Binding-site contacts:
Ligand atom O4 contacts residue LYS994 of chain 1.C at 4.4 Å.
Ligand atom C5B contacts residue PHE990 of chain 1.C at 4.4 Å (hydrophobic).
Ligand atom C4B contacts residue PHE990 of chain 1.C at 4.3 Å (hydrophobic).
Ligand atom C4A contacts residue ILE778 of chain 1.C at 4.5 Å (hydrophobic).
Ligand atom O3C contacts residue ASN993 of chain 1.C at 3.7 Å.
Ligand atom C3A contacts residue TRP876 of chain 1.C at 3.7 Å (hydrophobic).
Ligand atom P5 contacts residue LYS994 of chain 1.C at 3.7 Å.
Ligand atom C1B contacts residue ASN993 of chain 1.C at 3.5 Å.
Ligand atom O43 contacts residue LYS994 of chain 1.C at 2.8 Å (salt-bridge).
Ligand atom O41 contacts residue TYR995 of chain 1.C at 3.9 Å.
Ligand atom O42 contacts residue LYS994 of chain 1.C at 3.2 Å (salt-bridge).
Ligand atom O11 contacts residue SER773 of chain 1.C at 3.9 Å.
Ligand atom C5B contacts residue ILE989 of chain 1.C at 3.8 Å (hydrophobic).
Ligand atom C3B contacts residue PHE875 of chain 1.C at 4.3 Å (hydrophobic).
Ligand atom C3A contacts residue LEU775 of chain 1.C at 4.5 Å (hydrophobic).
Ligand atom P4 contacts residue TYR995 of chain 1.C at 4.3 Å.
Ligand atom C3A contacts residue ILE778 of chain 1.C at 4.2 Å (hydrophobic).
Ligand atom C5B contacts residue TRP876 of chain 1.C at 4.5 Å (hydrophobic).
Ligand atom C2A contacts residue LEU775 of chain 1.C at 4.0 Å (hydrophobic).
Ligand atom C5B contacts residue THR879 of chain 1.C at 4.3 Å.
Ligand atom C3B contacts residue ILE989 of chain 1.C at 4.3 Å (hydrophobic).
Ligand atom O51 contacts residue LYS994 of chain 1.C at 3.9 Å.
Ligand atom O53 contacts residue LYS994 of chain 1.C at 2.5 Å (salt-bridge).
Ligand atom C1C contacts residue ASN993 of chain 1.C at 4.2 Å.
Ligand atom C3B contacts residue TRP876 of chain 1.C at 4.0 Å (hydrophobic).
Ligand atom C2B contacts residue ASN993 of chain 1.C at 3.8 Å.
Ligand atom C6B contacts residue PHE990 of chain 1.C at 3.6 Å (hydrophobic).
Ligand atom C6A contacts residue ILE778 of chain 1.C at 3.8 Å (hydrophobic).
Ligand atom O11 contacts residue GLY774 of chain 1.C at 4.0 Å.
Ligand atom O1B contacts residue ASN993 of chain 1.C at 3.3 Å (h-bond).
Ligand atom C4A contacts residue LEU775 of chain 1.C at 4.0 Å (hydrophobic).
Ligand atom P4 contacts residue LYS994 of chain 1.C at 3.6 Å.
Ligand atom O43 contacts residue TYR995 of chain 1.C at 4.2 Å.
Ligand atom C6A contacts residue TRP876 of chain 1.C at 4.4 Å (hydrophobic).
Ligand atom O42 contacts residue TYR995 of chain 1.C at 4.2 Å.
Ligand atom C6B contacts residue ILE989 of chain 1.C at 4.4 Å (hydrophobic).
Ligand atom C3C contacts residue TRP876 of chain 1.C at 3.6 Å (hydrophobic).

Sequence of chain 1.C:
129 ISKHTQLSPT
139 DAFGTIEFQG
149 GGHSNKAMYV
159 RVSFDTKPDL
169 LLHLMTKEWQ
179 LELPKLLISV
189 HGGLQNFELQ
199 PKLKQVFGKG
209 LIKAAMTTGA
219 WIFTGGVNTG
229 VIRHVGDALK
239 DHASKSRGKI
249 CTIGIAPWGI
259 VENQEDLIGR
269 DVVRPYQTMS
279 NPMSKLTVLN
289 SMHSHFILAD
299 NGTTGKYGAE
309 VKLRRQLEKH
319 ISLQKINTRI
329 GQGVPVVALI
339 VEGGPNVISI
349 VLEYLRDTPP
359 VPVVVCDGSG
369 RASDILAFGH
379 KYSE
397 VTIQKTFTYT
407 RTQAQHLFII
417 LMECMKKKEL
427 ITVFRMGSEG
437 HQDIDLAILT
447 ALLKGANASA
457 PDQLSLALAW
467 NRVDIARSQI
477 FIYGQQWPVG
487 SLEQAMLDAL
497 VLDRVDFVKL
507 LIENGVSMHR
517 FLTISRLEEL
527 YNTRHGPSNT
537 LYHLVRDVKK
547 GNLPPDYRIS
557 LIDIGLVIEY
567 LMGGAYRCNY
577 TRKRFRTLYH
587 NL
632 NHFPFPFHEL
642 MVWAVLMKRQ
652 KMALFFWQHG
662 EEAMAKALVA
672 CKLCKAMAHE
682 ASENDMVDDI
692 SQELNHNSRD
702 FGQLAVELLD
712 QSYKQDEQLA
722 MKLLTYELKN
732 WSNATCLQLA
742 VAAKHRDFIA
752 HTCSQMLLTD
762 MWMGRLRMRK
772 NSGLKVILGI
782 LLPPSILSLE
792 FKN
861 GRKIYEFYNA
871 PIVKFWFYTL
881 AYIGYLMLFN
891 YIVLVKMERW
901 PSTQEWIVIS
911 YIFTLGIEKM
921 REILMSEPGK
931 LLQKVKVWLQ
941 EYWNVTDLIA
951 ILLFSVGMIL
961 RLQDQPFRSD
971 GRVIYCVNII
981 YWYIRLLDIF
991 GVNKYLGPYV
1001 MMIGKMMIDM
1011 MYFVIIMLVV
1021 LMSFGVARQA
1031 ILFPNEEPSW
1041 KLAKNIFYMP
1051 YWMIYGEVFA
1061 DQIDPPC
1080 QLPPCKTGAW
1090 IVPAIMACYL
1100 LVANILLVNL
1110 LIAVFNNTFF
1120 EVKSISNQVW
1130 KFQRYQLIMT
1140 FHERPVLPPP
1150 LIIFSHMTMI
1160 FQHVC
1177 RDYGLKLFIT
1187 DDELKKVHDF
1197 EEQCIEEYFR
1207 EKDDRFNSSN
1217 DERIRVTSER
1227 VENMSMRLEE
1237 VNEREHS

A small-molecule ligand and the protein it binds are described below.
Small molecule (SMILES): CCCCCCCC(=O)OC[C@H](COP(=O)(O)O[C@@H]1[C@H](O)[C@H](O)[C@@H](OP(=O)(O)O)[C@H](OP(=O)(O)O)[C@H]1O)OC(=O)CCCCCCC